The small molecule below binds the protein below.
Small molecule (SMILES): CC(C)(C)OC(=O)N[C@@H](Cc1ccccc1)CN(O)C=O

Binding-site contacts:
Ligand atom C1 contacts residue TYR80 of chain 1.A at 4.4 Å (hydrophobic).
Ligand atom C10 contacts residue ARG103 of chain 1.A at 3.9 Å.
Ligand atom O16 contacts residue ZN1 of chain 1.K at 4.1 Å.
Ligand atom C6 contacts residue TYR80 of chain 1.A at 4.3 Å (hydrophobic).
Ligand atom C10 contacts residue ARG146 of chain 1.A at 4.1 Å.
Ligand atom C5 contacts residue ZN1 of chain 1.K at 4.2 Å.
Ligand atom C10 contacts residue PRO104 of chain 1.A at 3.8 Å (hydrophobic).
Ligand atom C5 contacts residue TYR80 of chain 1.A at 3.3 Å (hydrophobic).
Ligand atom C5 contacts residue ARG146 of chain 1.A at 4.1 Å.
Ligand atom C13 contacts residue LEU84 of chain 1.A at 4.3 Å (hydrophobic).
Ligand atom C12 contacts residue LEU84 of chain 1.A at 3.7 Å (hydrophobic).
Ligand atom N3 contacts residue ZN1 of chain 1.K at 2.8 Å.
Ligand atom C11 contacts residue PRO104 of chain 1.A at 4.0 Å (hydrophobic).
Ligand atom C7 contacts residue PRO104 of chain 1.A at 3.9 Å (hydrophobic).
Ligand atom N3 contacts residue ARG146 of chain 1.A at 3.9 Å.
Ligand atom C12 contacts residue PRO104 of chain 1.A at 3.9 Å (hydrophobic).
Ligand atom O4 contacts residue ZN1 of chain 1.K at 2.0 Å.
Ligand atom C8 contacts residue PRO104 of chain 1.A at 3.4 Å (hydrophobic).
Ligand atom C15 contacts residue ARG146 of chain 1.A at 3.8 Å.
Ligand atom N14 contacts residue ARG146 of chain 1.A at 4.2 Å.
Ligand atom C21 contacts residue ARG146 of chain 1.A at 4.4 Å.
Ligand atom C1 contacts residue ZN1 of chain 1.K at 2.8 Å.
Ligand atom O2 contacts residue ZN1 of chain 1.K at 2.1 Å.
Ligand atom C9 contacts residue ARG146 of chain 1.A at 3.6 Å.
Ligand atom C6 contacts residue ARG146 of chain 1.A at 3.8 Å.
Ligand atom C8 contacts residue ARG146 of chain 1.A at 4.2 Å.
Ligand atom N3 contacts residue TYR80 of chain 1.A at 3.9 Å.
Ligand atom C9 contacts residue ARG103 of chain 1.A at 4.4 Å.
Ligand atom C13 contacts residue PRO104 of chain 1.A at 3.6 Å (hydrophobic).
Ligand atom C9 contacts residue PRO104 of chain 1.A at 3.5 Å (hydrophobic).
Ligand atom C11 contacts residue LEU84 of chain 1.A at 4.3 Å (hydrophobic).
Ligand atom C10 contacts residue VAL102 of chain 1.A at 3.2 Å (hydrophobic).
Ligand atom C9 contacts residue VAL102 of chain 1.A at 4.5 Å (hydrophobic).
Ligand atom C11 contacts residue ARG103 of chain 1.A at 4.1 Å.
Ligand atom O16 contacts residue ARG146 of chain 1.A at 2.8 Å (salt-bridge).
Ligand atom C11 contacts residue VAL102 of chain 1.A at 3.4 Å (hydrophobic).
Ligand atom O4 contacts residue ARG146 of chain 1.A at 2.9 Å (salt-bridge).
Ligand atom O4 contacts residue TYR80 of chain 1.A at 4.3 Å.
Ligand atom C7 contacts residue TYR80 of chain 1.A at 3.8 Å (hydrophobic).

Sequence of chain 1.A:
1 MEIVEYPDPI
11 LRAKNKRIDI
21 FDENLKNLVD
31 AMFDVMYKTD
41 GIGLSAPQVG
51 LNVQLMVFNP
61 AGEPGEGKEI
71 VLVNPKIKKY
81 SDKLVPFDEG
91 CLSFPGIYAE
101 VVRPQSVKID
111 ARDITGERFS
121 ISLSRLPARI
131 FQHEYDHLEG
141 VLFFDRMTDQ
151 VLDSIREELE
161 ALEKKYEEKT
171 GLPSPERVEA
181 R